Sequence of chain 1.B:
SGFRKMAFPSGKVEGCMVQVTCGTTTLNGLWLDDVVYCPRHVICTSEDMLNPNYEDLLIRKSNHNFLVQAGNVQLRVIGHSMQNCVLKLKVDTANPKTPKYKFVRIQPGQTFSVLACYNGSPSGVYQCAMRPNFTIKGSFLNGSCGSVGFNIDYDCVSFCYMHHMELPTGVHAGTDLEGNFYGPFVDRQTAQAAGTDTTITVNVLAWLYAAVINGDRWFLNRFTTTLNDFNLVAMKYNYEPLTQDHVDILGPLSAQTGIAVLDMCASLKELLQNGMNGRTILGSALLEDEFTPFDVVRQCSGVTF

A small-molecule ligand and the protein it binds are described below.
Small molecule (SMILES): O=C(NCc1cccs1)[C@@H]1CN(C(=O)CCl)CCN1c1ccc(Cl)c(Cl)c1

Binding-site contacts:
Ligand atom CL1 contacts residue HIS41 of chain 1.B at 3.5 Å.
Ligand atom O3 contacts residue CYS145 of chain 1.B at 3.0 Å.
Ligand atom C18 contacts residue HIS41 of chain 1.B at 3.6 Å.
Ligand atom CL1 contacts residue TYR54 of chain 1.B at 3.6 Å.
Ligand atom C19 contacts residue MET49 of chain 1.B at 3.8 Å (hydrophobic).
Ligand atom C8 contacts residue GLY143 of chain 1.B at 3.9 Å.
Ligand atom C15 contacts residue GLN189 of chain 1.B at 3.9 Å.
Ligand atom CL1 contacts residue ASP187 of chain 1.B at 3.5 Å.
Ligand atom C20 contacts residue HIS41 of chain 1.B at 3.8 Å.
Ligand atom C5 contacts residue ARG188 of chain 1.B at 3.9 Å.
Ligand atom N contacts residue GLN189 of chain 1.B at 3.6 Å (h-bond).
Ligand atom N1 contacts residue CYS145 of chain 1.B at 3.4 Å (h-bond).
Ligand atom C9 contacts residue CYS145 of chain 1.B at 1.8 Å (hydrophobic).
Ligand atom O contacts residue GLU166 of chain 1.B at 3.0 Å (salt-bridge).
Ligand atom C7 contacts residue ASN142 of chain 1.B at 3.0 Å.
Ligand atom CL contacts residue ASP187 of chain 1.B at 3.9 Å.
Ligand atom O3 contacts residue SER144 of chain 1.B at 3.6 Å (h-bond).
Ligand atom CL contacts residue MET165 of chain 1.B at 3.0 Å.
Ligand atom C1 contacts residue GLN189 of chain 1.B at 3.9 Å.
Ligand atom C3 contacts residue GLN189 of chain 1.B at 3.8 Å.
Ligand atom C4 contacts residue GLN189 of chain 1.B at 3.6 Å.
Ligand atom C20 contacts residue GLN189 of chain 1.B at 3.9 Å.
Ligand atom O contacts residue MET165 of chain 1.B at 3.4 Å.
Ligand atom CL1 contacts residue ARG188 of chain 1.B at 3.8 Å.
Ligand atom O3 contacts residue ASN142 of chain 1.B at 3.9 Å.
Ligand atom S contacts residue MET165 of chain 1.B at 3.7 Å.
Ligand atom C13 contacts residue ASN142 of chain 1.B at 3.5 Å.
Ligand atom C5 contacts residue THR190 of chain 1.B at 3.9 Å.
Ligand atom O3 contacts residue GLY143 of chain 1.B at 3.2 Å (h-bond).
Ligand atom C14 contacts residue ASN142 of chain 1.B at 3.8 Å.
Ligand atom S contacts residue GLU166 of chain 1.B at 3.7 Å.
Ligand atom C8 contacts residue ASN142 of chain 1.B at 3.7 Å.
Ligand atom N1 contacts residue ASN142 of chain 1.B at 3.1 Å (h-bond).
Ligand atom C5 contacts residue GLN189 of chain 1.B at 3.6 Å.
Ligand atom CL contacts residue ARG188 of chain 1.B at 3.9 Å.
Ligand atom C8 contacts residue CYS145 of chain 1.B at 2.6 Å (hydrophobic).
Ligand atom C19 contacts residue HIS41 of chain 1.B at 3.7 Å.
Ligand atom C15 contacts residue HIS41 of chain 1.B at 3.9 Å.
Ligand atom C2 contacts residue GLN189 of chain 1.B at 3.8 Å.
Ligand atom C17 contacts residue HIS41 of chain 1.B at 3.8 Å.